The protein below binds the small molecule below.
Small molecule (SMILES): CC(=O)N[C@H]1[C@H](O[C@H]2[C@H](O)[C@@H](NC(C)=O)CO[C@@H]2CO)O[C@H](CO)[C@@H](O)[C@@H]1O

Binding-site contacts:
Ligand atom C2 contacts residue ASN19 of chain 3.Y at 3.4 Å.
Ligand atom O6 contacts residue ASN19 of chain 3.Y at 4.4 Å.
Ligand atom C1 contacts residue ASN19 of chain 3.Y at 1.9 Å.
Ligand atom O7 contacts residue ASN19 of chain 3.Y at 4.4 Å.
Ligand atom N2 contacts residue ASN19 of chain 3.Y at 4.0 Å.
Ligand atom C8 contacts residue TYR17 of chain 3.Y at 4.0 Å (hydrophobic).
Ligand atom C6 contacts residue ASN19 of chain 3.Y at 4.1 Å.
Ligand atom C3 contacts residue ASN19 of chain 3.Y at 4.4 Å.
Ligand atom C4 contacts residue ASN19 of chain 3.Y at 4.5 Å.
Ligand atom C5 contacts residue ASN19 of chain 3.Y at 3.3 Å.
Ligand atom O5 contacts residue ASN19 of chain 3.Y at 2.2 Å (h-bond).

Sequence of chain 3.Y:
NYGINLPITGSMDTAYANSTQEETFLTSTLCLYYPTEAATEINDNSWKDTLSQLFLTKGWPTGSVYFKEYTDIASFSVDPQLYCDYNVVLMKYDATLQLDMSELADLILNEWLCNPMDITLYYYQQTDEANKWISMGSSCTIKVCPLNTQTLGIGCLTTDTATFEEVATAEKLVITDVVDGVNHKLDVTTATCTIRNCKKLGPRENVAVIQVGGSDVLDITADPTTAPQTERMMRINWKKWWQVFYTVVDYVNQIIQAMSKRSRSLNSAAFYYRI